The protein below binds the small molecule below.
Small molecule (SMILES): O=Nc1ccccc1

Binding-site contacts:
Ligand atom N contacts residue LEU96 of chain 1.B at 4.3 Å.
Ligand atom O contacts residue VAL98 of chain 1.B at 3.5 Å.
Ligand atom C2 contacts residue ASN102 of chain 1.B at 4.4 Å.
Ligand atom C1 contacts residue PHE41 of chain 1.B at 4.2 Å (hydrophobic).
Ligand atom C4 contacts residue PHE103 of chain 1.B at 4.5 Å (hydrophobic).
Ligand atom C4 contacts residue LEU31 of chain 1.B at 3.8 Å (hydrophobic).
Ligand atom C2 contacts residue VAL98 of chain 1.B at 3.7 Å (hydrophobic).
Ligand atom C5 contacts residue LEU31 of chain 1.B at 3.5 Å (hydrophobic).
Ligand atom C6 contacts residue PHE42 of chain 1.B at 3.7 Å (hydrophobic).
Ligand atom C3 contacts residue ASN102 of chain 1.B at 3.4 Å.
Ligand atom C4 contacts residue LEU106 of chain 1.B at 3.9 Å (hydrophobic).
Ligand atom C2 contacts residue HEM1 of chain 1.F at 3.9 Å.
Ligand atom O contacts residue PHE41 of chain 1.B at 3.7 Å.
Ligand atom O contacts residue HEM1 of chain 1.F at 3.9 Å.
Ligand atom C3 contacts residue PHE103 of chain 1.B at 3.6 Å (hydrophobic).
Ligand atom C6 contacts residue HEM1 of chain 1.F at 3.4 Å.
Ligand atom N contacts residue PHE41 of chain 1.B at 4.4 Å.
Ligand atom N contacts residue LYS95 of chain 1.B at 3.8 Å.
Ligand atom C1 contacts residue VAL98 of chain 1.B at 4.0 Å (hydrophobic).
Ligand atom C3 contacts residue HEM1 of chain 1.F at 4.2 Å.
Ligand atom O contacts residue LYS95 of chain 1.B at 3.3 Å (salt-bridge).
Ligand atom C6 contacts residue PHE41 of chain 1.B at 4.0 Å (hydrophobic).
Ligand atom C4 contacts residue HEM1 of chain 1.F at 4.2 Å.
Ligand atom C2 contacts residue PHE103 of chain 1.B at 3.3 Å (hydrophobic).
Ligand atom C1 contacts residue HEM1 of chain 1.F at 3.4 Å.
Ligand atom N contacts residue VAL98 of chain 1.B at 3.8 Å.
Ligand atom C1 contacts residue PHE103 of chain 1.B at 4.2 Å (hydrophobic).
Ligand atom C5 contacts residue PHE42 of chain 1.B at 4.0 Å (hydrophobic).
Ligand atom C5 contacts residue HEM1 of chain 1.F at 3.8 Å.
Ligand atom C4 contacts residue ASN102 of chain 1.B at 3.5 Å.
Ligand atom O contacts residue LEU96 of chain 1.B at 4.5 Å.
Ligand atom N contacts residue HEM1 of chain 1.F at 3.9 Å.
Ligand atom N contacts residue PHE103 of chain 1.B at 4.1 Å.

Sequence of chain 1.B:
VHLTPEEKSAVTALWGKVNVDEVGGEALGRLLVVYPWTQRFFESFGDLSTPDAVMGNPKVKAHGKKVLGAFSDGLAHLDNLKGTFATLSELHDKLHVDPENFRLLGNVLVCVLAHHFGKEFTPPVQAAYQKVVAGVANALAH